Sequence of chain 1.A:
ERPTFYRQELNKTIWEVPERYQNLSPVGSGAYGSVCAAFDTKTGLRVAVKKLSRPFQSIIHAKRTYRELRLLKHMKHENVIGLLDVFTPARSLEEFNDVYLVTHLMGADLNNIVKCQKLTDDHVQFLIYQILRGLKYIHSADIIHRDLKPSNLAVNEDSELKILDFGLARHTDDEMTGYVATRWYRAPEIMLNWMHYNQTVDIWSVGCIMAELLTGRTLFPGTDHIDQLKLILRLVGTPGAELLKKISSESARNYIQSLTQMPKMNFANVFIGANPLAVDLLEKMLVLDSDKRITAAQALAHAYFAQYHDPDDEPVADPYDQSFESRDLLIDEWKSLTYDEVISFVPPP

Binding-site contacts:
Ligand atom O1 contacts residue LEU114 of chain 1.A at 3.8 Å.
Ligand atom C1 contacts residue ALA117 of chain 1.A at 3.9 Å (hydrophobic).
Ligand atom C7 contacts residue MET115 of chain 1.A at 3.8 Å (hydrophobic).
Ligand atom N2 contacts residue ASP174 of chain 1.A at 3.5 Å (salt-bridge).
Ligand atom CL1 contacts residue TYR41 of chain 1.A at 3.8 Å.
Ligand atom C26 contacts residue TYR41 of chain 1.A at 3.3 Å (hydrophobic).
Ligand atom C3 contacts residue ALA117 of chain 1.A at 3.9 Å (hydrophobic).
Ligand atom C20 contacts residue LEU110 of chain 1.A at 3.9 Å (hydrophobic).
Ligand atom C9 contacts residue HIS113 of chain 1.A at 3.7 Å.
Ligand atom C25 contacts residue SER160 of chain 1.A at 3.9 Å.
Ligand atom C20 contacts residue LYS59 of chain 1.A at 3.6 Å.
Ligand atom O1 contacts residue GLY116 of chain 1.A at 3.1 Å (h-bond).
Ligand atom C23 contacts residue ALA40 of chain 1.A at 3.7 Å (hydrophobic).
Ligand atom C2 contacts residue ALA117 of chain 1.A at 3.4 Å (hydrophobic).
Ligand atom C24 contacts residue ASP174 of chain 1.A at 3.4 Å.
Ligand atom CL2 contacts residue LEU114 of chain 1.A at 3.5 Å.
Ligand atom C25 contacts residue ASP174 of chain 1.A at 3.4 Å.
Ligand atom C8 contacts residue HIS113 of chain 1.A at 3.3 Å.
Ligand atom C22 contacts residue TYR41 of chain 1.A at 3.6 Å (hydrophobic).
Ligand atom O1 contacts residue MET115 of chain 1.A at 2.7 Å (h-bond).
Ligand atom CL2 contacts residue ALA57 of chain 1.A at 3.9 Å.
Ligand atom C2 contacts residue TYR41 of chain 1.A at 3.4 Å (hydrophobic).
Ligand atom C20 contacts residue THR112 of chain 1.A at 3.6 Å.
Ligand atom C9 contacts residue THR112 of chain 1.A at 3.5 Å.
Ligand atom F1 contacts residue LEU110 of chain 1.A at 3.1 Å.
Ligand atom F1 contacts residue LEU81 of chain 1.A at 3.4 Å.
Ligand atom C5 contacts residue TYR41 of chain 1.A at 3.9 Å (hydrophobic).
Ligand atom F2 contacts residue ALA57 of chain 1.A at 3.4 Å.
Ligand atom C12 contacts residue TYR41 of chain 1.A at 3.5 Å (hydrophobic).
Ligand atom C2 contacts residue GLY116 of chain 1.A at 3.5 Å.
Ligand atom CL2 contacts residue VAL36 of chain 1.A at 3.9 Å.
Ligand atom C21 contacts residue THR112 of chain 1.A at 3.8 Å.
Ligand atom C1 contacts residue TYR41 of chain 1.A at 3.6 Å (hydrophobic).
Ligand atom C3 contacts residue TYR41 of chain 1.A at 3.8 Å (hydrophobic).
Ligand atom F2 contacts residue VAL44 of chain 1.A at 3.6 Å.
Ligand atom CL1 contacts residue ALA163 of chain 1.A at 3.6 Å.
Ligand atom CL1 contacts residue ALA117 of chain 1.A at 3.4 Å.
Ligand atom C4 contacts residue TYR41 of chain 1.A at 3.8 Å (hydrophobic).
Ligand atom C9 contacts residue ALA57 of chain 1.A at 3.6 Å (hydrophobic).
Ligand atom C3 contacts residue GLY116 of chain 1.A at 3.3 Å.

A small-molecule ligand and the protein it binds are described below.
Small molecule (SMILES): O=C1CCc2c(-c3ccc(F)cc3F)cc(C3CCNCC3)cc2N1c1c(Cl)cccc1Cl